Binding-site contacts:
Ligand atom CG2 contacts residue ASN235 of chain 1.A at 3.6 Å.
Ligand atom CA contacts residue TRP237 of chain 1.A at 3.8 Å (hydrophobic).
Ligand atom OG1 contacts residue THR234 of chain 1.A at 2.6 Å (h-bond).
Ligand atom OE1 contacts residue LYS236 of chain 1.A at 3.7 Å.
Ligand atom OE2 contacts residue LYS236 of chain 1.A at 3.5 Å.
Ligand atom CG contacts residue TYR175 of chain 1.A at 3.3 Å (hydrophobic).
Ligand atom CG contacts residue ASN235 of chain 1.A at 3.8 Å.
Ligand atom CD2 contacts residue HIS38 of chain 1.A at 3.6 Å.
Ligand atom O contacts residue TRP237 of chain 1.A at 3.3 Å (h-bond).
Ligand atom OD1 contacts residue TYR175 of chain 1.A at 2.9 Å (h-bond).
Ligand atom O contacts residue PHE102 of chain 1.A at 3.8 Å.
Ligand atom CD2 contacts residue TYR108 of chain 1.A at 3.5 Å (hydrophobic).
Ligand atom CD2 contacts residue TYR193 of chain 1.A at 3.5 Å (hydrophobic).
Ligand atom O contacts residue LYS55 of chain 1.A at 3.0 Å (salt-bridge).
Ligand atom CD contacts residue TRP237 of chain 1.A at 3.8 Å (hydrophobic).
Ligand atom OD1 contacts residue TYR175 of chain 1.A at 3.6 Å.
Ligand atom O contacts residue TYR106 of chain 1.A at 3.8 Å.
Ligand atom CG contacts residue TYR175 of chain 1.A at 3.4 Å (hydrophobic).
Ligand atom CB contacts residue THR234 of chain 1.A at 3.6 Å.
Ligand atom CB contacts residue TRP237 of chain 1.A at 3.6 Å (hydrophobic).
Ligand atom O contacts residue TYR108 of chain 1.A at 3.6 Å.
Ligand atom OD1 contacts residue ASN235 of chain 1.A at 2.9 Å (h-bond).
Ligand atom O contacts residue LYS55 of chain 1.A at 3.0 Å (salt-bridge).
Ligand atom CB contacts residue PHE102 of chain 1.A at 3.7 Å (hydrophobic).
Ligand atom CE contacts residue THR61 of chain 1.A at 3.8 Å.
Ligand atom OE2 contacts residue TRP237 of chain 1.A at 2.8 Å (h-bond).
Ligand atom CE contacts residue ASP60 of chain 1.A at 3.2 Å.
Ligand atom OG1 contacts residue ASN235 of chain 1.A at 3.8 Å.
Ligand atom O contacts residue THR36 of chain 1.A at 3.3 Å.
Ligand atom N contacts residue LYS236 of chain 1.A at 3.6 Å.
Ligand atom CE contacts residue THR53 of chain 1.A at 3.8 Å.
Ligand atom O contacts residue LYS55 of chain 1.A at 3.5 Å.
Ligand atom CG2 contacts residue THR234 of chain 1.A at 3.7 Å.
Ligand atom CD contacts residue LYS236 of chain 1.A at 3.6 Å.
Ligand atom CG contacts residue TRP237 of chain 1.A at 3.8 Å (hydrophobic).
Ligand atom ND2 contacts residue TYR175 of chain 1.A at 3.0 Å (h-bond).
Ligand atom OD2 contacts residue TYR175 of chain 1.A at 3.2 Å (h-bond).
Ligand atom CG2 contacts residue TRP237 of chain 1.A at 3.6 Å (hydrophobic).
Ligand atom CD2 contacts residue THR36 of chain 1.A at 3.7 Å.
Ligand atom CG contacts residue TRP237 of chain 1.A at 3.8 Å (hydrophobic).

Sequence of chain 1.A:
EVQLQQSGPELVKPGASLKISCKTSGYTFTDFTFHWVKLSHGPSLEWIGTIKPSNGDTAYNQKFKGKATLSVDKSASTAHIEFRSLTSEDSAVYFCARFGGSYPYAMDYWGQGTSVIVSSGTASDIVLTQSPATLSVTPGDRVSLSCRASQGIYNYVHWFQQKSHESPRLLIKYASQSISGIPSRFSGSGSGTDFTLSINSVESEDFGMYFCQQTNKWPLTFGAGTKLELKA

This small molecule binds to this protein.
Small molecule (SMILES): CSCC[C@H](NC(=O)[C@@H](NC(=O)[C@H](CC(=O)O)NC(=O)[C@@H](NC(=O)[C@H](CCC(=O)O)NC(=O)[C@@H](N)CC(N)=O)[C@@H](C)O)C(C)C)C(=O)N[C@@H](CC(C)C)C(=O)N[C@@H](CC(C)C)C(=O)N[C@@H](CC(N)=O)C(=O)O